This protein binds this small molecule.
Small molecule (SMILES): CC(C)CCC[C@@H](C)[C@H]1CC[C@H]2[C@@H]3CC=C4C[C@@H](O)CC[C@]4(C)[C@H]3CC[C@]12C

Binding-site contacts:
Ligand atom C22 contacts residue ARG235 of chain 1.D at 4.3 Å.
Ligand atom C15 contacts residue ILE231 of chain 1.D at 4.0 Å (hydrophobic).
Ligand atom C22 contacts residue HIS234 of chain 1.D at 4.2 Å.
Ligand atom C1 contacts residue PHE304 of chain 1.D at 4.4 Å (hydrophobic).
Ligand atom C23 contacts residue ILE242 of chain 1.D at 4.1 Å (hydrophobic).
Ligand atom O1 contacts residue PHE223 of chain 1.D at 4.4 Å.
Ligand atom C27 contacts residue ALA238 of chain 1.D at 4.5 Å (hydrophobic).
Ligand atom C25 contacts residue ILE242 of chain 1.D at 3.5 Å (hydrophobic).
Ligand atom C3 contacts residue PHE223 of chain 1.D at 4.0 Å (hydrophobic).
Ligand atom C26 contacts residue ILE242 of chain 1.D at 2.1 Å (hydrophobic).
Ligand atom C21 contacts residue HIS234 of chain 1.D at 3.8 Å.
Ligand atom C17 contacts residue ILE231 of chain 1.D at 4.4 Å (hydrophobic).
Ligand atom C6 contacts residue CLR1 of chain 1.H at 3.9 Å.
Ligand atom C24 contacts residue ARG235 of chain 1.D at 4.3 Å.
Ligand atom C4 contacts residue CLR1 of chain 1.H at 4.0 Å.
Ligand atom C27 contacts residue ILE242 of chain 1.D at 3.7 Å (hydrophobic).
Ligand atom C12 contacts residue TYR230 of chain 1.D at 4.2 Å (hydrophobic).
Ligand atom C24 contacts residue ILE242 of chain 1.D at 4.2 Å (hydrophobic).
Ligand atom C7 contacts residue ILE227 of chain 1.D at 4.0 Å (hydrophobic).
Ligand atom C16 contacts residue ILE231 of chain 1.D at 3.8 Å (hydrophobic).

Sequence of chain 1.D:
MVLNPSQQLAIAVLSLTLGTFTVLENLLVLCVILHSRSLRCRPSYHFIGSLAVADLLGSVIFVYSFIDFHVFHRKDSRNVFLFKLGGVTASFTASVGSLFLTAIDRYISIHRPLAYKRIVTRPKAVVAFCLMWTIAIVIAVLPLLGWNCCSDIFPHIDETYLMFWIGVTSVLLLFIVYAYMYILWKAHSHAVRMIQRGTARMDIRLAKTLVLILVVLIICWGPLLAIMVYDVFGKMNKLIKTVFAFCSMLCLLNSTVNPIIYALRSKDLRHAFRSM